Binding-site contacts:
Ligand atom O5' contacts residue ARG12 of chain 12.D at 4.1 Å.
Ligand atom O5' contacts residue TYR111 of chain 12.D at 4.4 Å.
Ligand atom OP1 contacts residue THR176 of chain 11.C at 3.4 Å (h-bond).
Ligand atom P contacts residue TYR111 of chain 12.D at 4.5 Å.
Ligand atom OP1 contacts residue VAL14 of chain 12.D at 3.4 Å.
Ligand atom C5' contacts residue LYS131 of chain 11.C at 4.2 Å.
Ligand atom C5' contacts residue ARG12 of chain 12.D at 4.3 Å.
Ligand atom O2 contacts residue ARG12 of chain 12.D at 3.6 Å.
Ligand atom P contacts residue TRP75 of chain 11.C at 4.3 Å.
Ligand atom O3' contacts residue THR13 of chain 12.D at 4.4 Å.
Ligand atom C2 contacts residue ARG12 of chain 12.D at 4.5 Å.
Ligand atom O4' contacts residue ARG12 of chain 12.D at 4.0 Å.
Ligand atom C4' contacts residue TRP75 of chain 11.C at 4.5 Å (hydrophobic).
Ligand atom OP1 contacts residue SER73 of chain 11.C at 3.2 Å (h-bond).
Ligand atom O2' contacts residue VAL14 of chain 12.D at 4.3 Å.
Ligand atom OP1 contacts residue TRP75 of chain 11.C at 3.9 Å.
Ligand atom O3' contacts residue TRP75 of chain 11.C at 3.6 Å.
Ligand atom C4' contacts residue ARG12 of chain 12.D at 3.6 Å.
Ligand atom O2' contacts residue TYR111 of chain 12.D at 4.3 Å.
Ligand atom O5' contacts residue LYS131 of chain 11.C at 3.3 Å.
Ligand atom C1' contacts residue ARG12 of chain 12.D at 3.9 Å.
Ligand atom O2' contacts residue THR13 of chain 12.D at 3.7 Å.
Ligand atom OP1 contacts residue TYR111 of chain 12.D at 3.6 Å (h-bond).
Ligand atom P contacts residue SER73 of chain 11.C at 4.1 Å.
Ligand atom O2' contacts residue ARG12 of chain 12.D at 3.6 Å.
Ligand atom O2' contacts residue ASP11 of chain 12.D at 3.5 Å.
Ligand atom OP2 contacts residue SER73 of chain 11.C at 4.0 Å.

Sequence of chain 12.D:
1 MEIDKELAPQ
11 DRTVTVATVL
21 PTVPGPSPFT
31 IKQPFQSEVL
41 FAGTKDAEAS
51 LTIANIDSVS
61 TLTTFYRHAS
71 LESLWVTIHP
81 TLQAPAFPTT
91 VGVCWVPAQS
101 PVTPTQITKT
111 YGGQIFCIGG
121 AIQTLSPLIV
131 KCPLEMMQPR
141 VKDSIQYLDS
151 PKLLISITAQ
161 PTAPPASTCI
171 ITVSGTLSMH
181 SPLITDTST

Sequence of chain 11.C:
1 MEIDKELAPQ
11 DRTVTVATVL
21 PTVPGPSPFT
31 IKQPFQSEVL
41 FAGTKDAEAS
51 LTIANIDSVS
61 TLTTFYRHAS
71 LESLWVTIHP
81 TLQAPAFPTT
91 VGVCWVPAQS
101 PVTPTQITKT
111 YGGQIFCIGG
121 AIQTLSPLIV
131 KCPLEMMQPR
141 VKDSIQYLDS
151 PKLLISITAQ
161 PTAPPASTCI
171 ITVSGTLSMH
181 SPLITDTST

A protein and the small-molecule ligand that binds it are described below.
Small molecule (SMILES): Nc1ccn([C@@H]2O[C@H](CO[P](=O)(O)O[C@H]3[C@@H](O)[C@H](n4ccc(N)nc4=O)O[C@@H]3CO[P](=O)(O)O[C@H]3[C@@H](O)[C@H](n4ccc(N)nc4=O)O[C@@H]3CO)[C@@H](O)[C@H]2O)c(=O)n1